Sequence of chain 26.A:
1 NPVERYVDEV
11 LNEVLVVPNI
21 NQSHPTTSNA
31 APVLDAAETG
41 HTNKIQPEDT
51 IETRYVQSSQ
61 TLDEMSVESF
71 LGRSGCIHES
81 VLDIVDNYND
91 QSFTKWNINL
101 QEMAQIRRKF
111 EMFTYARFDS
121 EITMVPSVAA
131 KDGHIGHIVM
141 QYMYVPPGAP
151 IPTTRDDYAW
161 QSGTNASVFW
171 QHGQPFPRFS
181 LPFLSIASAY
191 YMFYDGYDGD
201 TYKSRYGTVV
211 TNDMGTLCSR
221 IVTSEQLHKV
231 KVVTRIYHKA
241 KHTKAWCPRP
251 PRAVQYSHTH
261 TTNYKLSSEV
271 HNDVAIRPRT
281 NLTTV

Binding-site contacts:
Ligand atom C6B contacts residue ILE98 of chain 26.A at 3.8 Å (hydrophobic).
Ligand atom O1 contacts residue MET214 of chain 26.A at 3.2 Å.
Ligand atom C5 contacts residue MET214 of chain 26.A at 3.4 Å (hydrophobic).
Ligand atom C4 contacts residue MET214 of chain 26.A at 3.7 Å (hydrophobic).
Ligand atom CM2 contacts residue ILE77 of chain 26.A at 3.8 Å (hydrophobic).
Ligand atom N2 contacts residue MET214 of chain 26.A at 3.8 Å.
Ligand atom CM6 contacts residue LEU184 of chain 26.A at 3.7 Å (hydrophobic).
Ligand atom C4 contacts residue TYR190 of chain 26.A at 3.7 Å (hydrophobic).
Ligand atom CM6 contacts residue LEU181 of chain 26.A at 3.8 Å (hydrophobic).
Ligand atom CM4 contacts residue TYR142 of chain 26.A at 3.7 Å (hydrophobic).
Ligand atom O1 contacts residue LEU100 of chain 26.A at 3.7 Å.
Ligand atom N2 contacts residue LEU100 of chain 26.A at 3.8 Å.
Ligand atom N5A contacts residue PHE179 of chain 26.A at 3.3 Å.
Ligand atom N1A contacts residue PHE179 of chain 26.A at 3.3 Å.
Ligand atom N5A contacts residue LEU217 of chain 26.A at 3.6 Å.
Ligand atom N4A contacts residue PHE179 of chain 26.A at 3.5 Å.
Ligand atom CM3 contacts residue TYR190 of chain 26.A at 3.6 Å (hydrophobic).
Ligand atom C4 contacts residue LEU100 of chain 26.A at 3.9 Å (hydrophobic).
Ligand atom CM2 contacts residue ILE122 of chain 26.A at 3.8 Å (hydrophobic).
Ligand atom CM4 contacts residue TYR144 of chain 26.A at 3.8 Å (hydrophobic).
Ligand atom C2B contacts residue ILE122 of chain 26.A at 4.0 Å (hydrophobic).
Ligand atom C1B contacts residue LEU181 of chain 26.A at 4.0 Å (hydrophobic).
Ligand atom N3A contacts residue TYR144 of chain 26.A at 3.2 Å.
Ligand atom C6B contacts residue LEU181 of chain 26.A at 3.5 Å (hydrophobic).
Ligand atom C1B contacts residue ILE98 of chain 26.A at 3.7 Å (hydrophobic).
Ligand atom CM4 contacts residue VAL168 of chain 26.A at 3.9 Å (hydrophobic).
Ligand atom CM4 contacts residue ALA166 of chain 26.A at 3.1 Å (hydrophobic).
Ligand atom C5B contacts residue LEU181 of chain 26.A at 3.6 Å (hydrophobic).
Ligand atom CM6 contacts residue TYR144 of chain 26.A at 3.7 Å (hydrophobic).
Ligand atom N5A contacts residue MET124 of chain 26.A at 3.9 Å.
Ligand atom N1A contacts residue LEU217 of chain 26.A at 3.3 Å.
Ligand atom N1A contacts residue MET124 of chain 26.A at 3.6 Å.
Ligand atom N3A contacts residue PHE179 of chain 26.A at 3.7 Å.
Ligand atom N4A contacts residue TYR144 of chain 26.A at 3.7 Å.
Ligand atom C1C contacts residue MET214 of chain 26.A at 3.2 Å (hydrophobic).
Ligand atom C5B contacts residue TYR144 of chain 26.A at 3.8 Å (hydrophobic).
Ligand atom C2A contacts residue LEU217 of chain 26.A at 4.0 Å (hydrophobic).
Ligand atom C2A contacts residue PHE179 of chain 26.A at 3.5 Å (hydrophobic).
Ligand atom O1B contacts residue ILE98 of chain 26.A at 3.2 Å.
Ligand atom C3 contacts residue LEU100 of chain 26.A at 3.8 Å (hydrophobic).

The protein below binds the small molecule below.
Small molecule (SMILES): Cc1cc(CCCOc2c(C)cc(-c3nnn(C)n3)cc2C)on1